Sequence of chain 9.C:
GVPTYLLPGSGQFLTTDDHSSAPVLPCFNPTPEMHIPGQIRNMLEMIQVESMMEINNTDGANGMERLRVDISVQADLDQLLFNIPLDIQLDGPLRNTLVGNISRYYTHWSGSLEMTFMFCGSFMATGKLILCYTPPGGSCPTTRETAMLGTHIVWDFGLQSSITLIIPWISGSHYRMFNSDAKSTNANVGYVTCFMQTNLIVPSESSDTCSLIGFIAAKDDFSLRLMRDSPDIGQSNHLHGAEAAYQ

A small-molecule ligand and the protein it binds are described below.
Small molecule (SMILES): CC(=O)N[C@@H]1[C@@H](O)[C@H](O[C@@H]2O[C@H](CO)[C@H](O)[C@H](O[C@]3(C(=O)O)C[C@H](O)[C@@H](NC(C)=O)[C@H]([C@H](O)[C@H](O)CO)O3)[C@H]2O)[C@@H](CO)O[C@H]1O

Sequence of chain 9.A:
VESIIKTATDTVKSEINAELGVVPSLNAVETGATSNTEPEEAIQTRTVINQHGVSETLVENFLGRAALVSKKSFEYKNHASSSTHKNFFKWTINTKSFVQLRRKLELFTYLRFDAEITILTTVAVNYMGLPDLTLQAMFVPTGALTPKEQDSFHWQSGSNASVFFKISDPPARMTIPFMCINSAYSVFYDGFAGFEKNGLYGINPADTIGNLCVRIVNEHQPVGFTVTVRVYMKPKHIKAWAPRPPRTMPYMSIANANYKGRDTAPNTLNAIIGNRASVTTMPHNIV

Binding-site contacts:
Ligand atom O4 contacts residue PRO231 of chain 9.C at 3.9 Å.
Ligand atom N5 contacts residue PRO231 of chain 9.C at 3.0 Å (h-bond).
Ligand atom C11 contacts residue PRO231 of chain 9.C at 3.5 Å (hydrophobic).
Ligand atom C1 contacts residue ASN283 of chain 9.A at 3.4 Å.
Ligand atom C1 contacts residue ARG104 of chain 9.C at 3.8 Å.
Ligand atom C4 contacts residue ASP232 of chain 9.C at 3.4 Å.
Ligand atom C10 contacts residue PRO231 of chain 9.C at 3.8 Å (hydrophobic).
Ligand atom C6 contacts residue ALA273 of chain 9.A at 3.8 Å (hydrophobic).
Ligand atom O6 contacts residue PRO274 of chain 9.A at 3.6 Å.
Ligand atom O7 contacts residue PRO274 of chain 9.A at 3.6 Å.
Ligand atom C10 contacts residue ASN275 of chain 9.A at 3.3 Å.
Ligand atom O10 contacts residue ARG270 of chain 9.A at 3.6 Å.
Ligand atom C4 contacts residue PRO231 of chain 9.C at 3.6 Å (hydrophobic).
Ligand atom C3 contacts residue ARG104 of chain 9.C at 3.8 Å.
Ligand atom O2 contacts residue GLY282 of chain 9.A at 3.8 Å.
Ligand atom N5 contacts residue ASN275 of chain 9.A at 3.4 Å (h-bond).
Ligand atom C6 contacts residue ASN283 of chain 9.A at 3.8 Å.
Ligand atom O4 contacts residue ASN275 of chain 9.A at 3.0 Å (h-bond).
Ligand atom O6 contacts residue GLY282 of chain 9.A at 3.5 Å.
Ligand atom O6 contacts residue ASN283 of chain 9.A at 3.0 Å (h-bond).
Ligand atom O10 contacts residue ASN275 of chain 9.A at 3.0 Å (h-bond).
Ligand atom C11 contacts residue ILE233 of chain 9.C at 3.6 Å (hydrophobic).
Ligand atom C4 contacts residue ASN275 of chain 9.A at 3.7 Å.
Ligand atom C6 contacts residue GLY282 of chain 9.A at 3.6 Å.
Ligand atom O4 contacts residue ASP232 of chain 9.C at 2.8 Å (salt-bridge).
Ligand atom O2 contacts residue PRO274 of chain 9.A at 3.4 Å.
Ligand atom O4 contacts residue ARG95 of chain 9.C at 3.5 Å.
Ligand atom C5 contacts residue GLY282 of chain 9.A at 3.8 Å.
Ligand atom O3 contacts residue ASP91 of chain 9.C at 3.5 Å.
Ligand atom C5 contacts residue ASN283 of chain 9.A at 3.8 Å.
Ligand atom O5 contacts residue ASN283 of chain 9.A at 3.7 Å.
Ligand atom C11 contacts residue GLY234 of chain 9.C at 3.8 Å.
Ligand atom C2 contacts residue ASP91 of chain 9.C at 3.2 Å.
Ligand atom C5 contacts residue PRO231 of chain 9.C at 3.7 Å (hydrophobic).
Ligand atom C5 contacts residue ASN275 of chain 9.A at 3.5 Å.
Ligand atom O6 contacts residue ALA273 of chain 9.A at 3.7 Å.
Ligand atom O2 contacts residue ASP91 of chain 9.C at 2.5 Å (salt-bridge).
Ligand atom O1B contacts residue ARG104 of chain 9.C at 3.0 Å (salt-bridge).
Ligand atom C11 contacts residue ASP232 of chain 9.C at 3.6 Å.
Ligand atom C5 contacts residue PRO274 of chain 9.A at 3.9 Å (hydrophobic).